Sequence of chain 1.A:
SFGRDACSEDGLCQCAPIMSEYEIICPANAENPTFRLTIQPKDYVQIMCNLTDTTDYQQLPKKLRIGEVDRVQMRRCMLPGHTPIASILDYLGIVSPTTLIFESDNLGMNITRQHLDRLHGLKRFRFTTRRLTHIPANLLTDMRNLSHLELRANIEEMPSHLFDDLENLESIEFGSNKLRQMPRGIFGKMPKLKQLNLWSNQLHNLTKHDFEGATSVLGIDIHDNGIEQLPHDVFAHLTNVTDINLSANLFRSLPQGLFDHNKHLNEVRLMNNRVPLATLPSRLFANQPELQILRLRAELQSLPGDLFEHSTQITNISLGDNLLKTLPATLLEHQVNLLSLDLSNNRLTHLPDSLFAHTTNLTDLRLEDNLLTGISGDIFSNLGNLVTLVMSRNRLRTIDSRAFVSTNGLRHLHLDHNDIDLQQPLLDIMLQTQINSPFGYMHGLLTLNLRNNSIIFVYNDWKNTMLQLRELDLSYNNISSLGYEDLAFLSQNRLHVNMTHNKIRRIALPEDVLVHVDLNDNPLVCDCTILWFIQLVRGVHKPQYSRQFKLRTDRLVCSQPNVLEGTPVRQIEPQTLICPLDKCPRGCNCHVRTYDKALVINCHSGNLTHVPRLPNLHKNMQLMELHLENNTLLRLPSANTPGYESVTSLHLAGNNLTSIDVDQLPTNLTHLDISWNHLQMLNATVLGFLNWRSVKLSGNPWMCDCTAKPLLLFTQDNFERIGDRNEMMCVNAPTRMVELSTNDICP

Binding-site contacts:
Ligand atom C1 contacts residue ASN364 of chain 1.A at 1.4 Å.
Ligand atom O5 contacts residue ASN340 of chain 1.A at 3.7 Å.
Ligand atom C7 contacts residue ASN364 of chain 1.A at 3.5 Å.
Ligand atom C6 contacts residue ASN340 of chain 1.A at 3.3 Å.
Ligand atom C2 contacts residue THR363 of chain 1.A at 4.2 Å.
Ligand atom C6 contacts residue VAL339 of chain 1.A at 4.0 Å (hydrophobic).
Ligand atom C2 contacts residue ASN364 of chain 1.A at 2.2 Å.
Ligand atom C2 contacts residue VAL339 of chain 1.A at 4.2 Å (hydrophobic).
Ligand atom O7 contacts residue ASN364 of chain 1.A at 3.6 Å.
Ligand atom C4 contacts residue ASN364 of chain 1.A at 4.0 Å.
Ligand atom C5 contacts residue ASN364 of chain 1.A at 3.6 Å.
Ligand atom N2 contacts residue ASN364 of chain 1.A at 2.8 Å (h-bond).
Ligand atom O6 contacts residue ASN340 of chain 1.A at 3.8 Å.
Ligand atom O5 contacts residue ASN364 of chain 1.A at 2.3 Å (h-bond).
Ligand atom C3 contacts residue ASN364 of chain 1.A at 3.6 Å.
Ligand atom C4 contacts residue VAL339 of chain 1.A at 4.4 Å (hydrophobic).
Ligand atom N2 contacts residue THR363 of chain 1.A at 3.5 Å.
Ligand atom C5 contacts residue ASN340 of chain 1.A at 4.1 Å.
Ligand atom O5 contacts residue VAL339 of chain 1.A at 4.3 Å.
Ligand atom C8 contacts residue ASN388 of chain 1.A at 3.9 Å.
Ligand atom C7 contacts residue THR363 of chain 1.A at 4.2 Å.
Ligand atom C8 contacts residue THR363 of chain 1.A at 3.6 Å.

The small molecule below binds the protein below.
Small molecule (SMILES): CC(=O)N[C@H]1[C@H](O[C@H]2[C@H](O)[C@@H](NC(C)=O)CO[C@@H]2CO)O[C@H](CO)[C@@H](O)[C@@H]1O